Sequence of chain 2.C:
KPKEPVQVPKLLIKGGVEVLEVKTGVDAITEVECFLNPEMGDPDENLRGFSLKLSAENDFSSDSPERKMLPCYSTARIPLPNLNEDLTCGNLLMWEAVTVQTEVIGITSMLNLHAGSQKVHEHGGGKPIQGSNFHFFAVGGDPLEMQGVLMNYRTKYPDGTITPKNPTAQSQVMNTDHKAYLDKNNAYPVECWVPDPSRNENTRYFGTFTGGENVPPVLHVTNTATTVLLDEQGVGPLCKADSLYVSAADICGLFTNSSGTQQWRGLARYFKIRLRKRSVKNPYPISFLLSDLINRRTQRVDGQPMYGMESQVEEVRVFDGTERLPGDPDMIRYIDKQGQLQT

Binding-site contacts:
Ligand atom O8 contacts residue THR276 of chain 2.C at 3.6 Å.
Ligand atom C11 contacts residue PHE270 of chain 2.C at 3.8 Å (hydrophobic).
Ligand atom O8 contacts residue GLN278 of chain 2.C at 3.4 Å (h-bond).
Ligand atom C11 contacts residue THR276 of chain 2.C at 3.3 Å.
Ligand atom O7 contacts residue LEU62 of chain 2.C at 4.0 Å.
Ligand atom N5 contacts residue ASN272 of chain 2.C at 3.2 Å (h-bond).
Ligand atom O1B contacts residue LYS68 of chain 2.C at 3.9 Å.
Ligand atom C9 contacts residue LYS68 of chain 2.C at 3.8 Å.
Ligand atom C1 contacts residue SER274 of chain 2.C at 4.1 Å.
Ligand atom C10 contacts residue PHE75 of chain 2.D at 4.1 Å (hydrophobic).
Ligand atom O9 contacts residue GLN278 of chain 2.C at 3.9 Å.
Ligand atom C11 contacts residue PHE75 of chain 2.D at 3.3 Å (hydrophobic).
Ligand atom C6 contacts residue ASN272 of chain 2.C at 3.7 Å.
Ligand atom C8 contacts residue GLN278 of chain 2.C at 3.6 Å.
Ligand atom C1 contacts residue THR276 of chain 2.C at 3.2 Å.
Ligand atom O1B contacts residue THR276 of chain 2.C at 3.5 Å (h-bond).
Ligand atom C11 contacts residue ASN272 of chain 2.C at 3.6 Å.
Ligand atom O8 contacts residue ASN272 of chain 2.C at 3.4 Å (h-bond).
Ligand atom O1A contacts residue THR276 of chain 2.C at 2.3 Å (h-bond).
Ligand atom C11 contacts residue GLN278 of chain 2.C at 3.5 Å.
Ligand atom C11 contacts residue SER274 of chain 2.C at 4.1 Å.
Ligand atom C9 contacts residue LEU67 of chain 2.C at 4.1 Å (hydrophobic).
Ligand atom C9 contacts residue GLN278 of chain 2.C at 3.1 Å.
Ligand atom C11 contacts residue HIS138 of chain 2.B at 3.1 Å.
Ligand atom O8 contacts residue LYS68 of chain 2.C at 3.4 Å.
Ligand atom C10 contacts residue GLN278 of chain 2.C at 4.0 Å.
Ligand atom O1A contacts residue ASN272 of chain 2.C at 3.6 Å (h-bond).
Ligand atom C5 contacts residue ASN272 of chain 2.C at 4.1 Å.
Ligand atom N5 contacts residue GLN278 of chain 2.C at 3.7 Å.
Ligand atom C11 contacts residue PHE65 of chain 2.C at 3.4 Å (hydrophobic).
Ligand atom C6 contacts residue LYS68 of chain 2.C at 4.2 Å.
Ligand atom C1 contacts residue LYS68 of chain 2.C at 3.6 Å.
Ligand atom C10 contacts residue ASN272 of chain 2.C at 3.9 Å.
Ligand atom O1A contacts residue LYS68 of chain 2.C at 2.8 Å.
Ligand atom O9 contacts residue LYS68 of chain 2.C at 2.9 Å (salt-bridge).
Ligand atom C7 contacts residue GLN278 of chain 2.C at 3.8 Å.
Ligand atom O1B contacts residue SER274 of chain 2.C at 2.9 Å (h-bond).
Ligand atom O10 contacts residue PHE75 of chain 2.D at 3.8 Å.
Ligand atom O9 contacts residue LEU67 of chain 2.C at 3.4 Å.
Ligand atom C1 contacts residue ASN272 of chain 2.C at 4.1 Å.

A small-molecule ligand and the protein it binds are described below.
Small molecule (SMILES): CC(=O)N[C@H]1[C@H]([C@H](O)[C@H](O)CO)O[C@@](O[C@H](CO)[C@@H](O)[C@@H]2O[C@@H](C(=O)O)C[C@H](O)[C@H]2NC(C)=O)(C(=O)O)C[C@@H]1O

Sequence of chain 2.B:
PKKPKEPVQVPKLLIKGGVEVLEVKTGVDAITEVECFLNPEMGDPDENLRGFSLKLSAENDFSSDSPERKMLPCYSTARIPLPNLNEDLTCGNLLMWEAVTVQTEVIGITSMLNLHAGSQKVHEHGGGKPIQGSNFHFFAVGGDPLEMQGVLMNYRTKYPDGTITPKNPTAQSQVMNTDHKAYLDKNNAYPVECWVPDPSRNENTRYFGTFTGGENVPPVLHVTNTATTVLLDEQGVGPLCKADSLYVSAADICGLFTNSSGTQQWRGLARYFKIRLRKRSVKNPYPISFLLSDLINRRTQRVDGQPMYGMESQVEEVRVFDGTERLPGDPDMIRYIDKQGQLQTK

Sequence of chain 2.D:
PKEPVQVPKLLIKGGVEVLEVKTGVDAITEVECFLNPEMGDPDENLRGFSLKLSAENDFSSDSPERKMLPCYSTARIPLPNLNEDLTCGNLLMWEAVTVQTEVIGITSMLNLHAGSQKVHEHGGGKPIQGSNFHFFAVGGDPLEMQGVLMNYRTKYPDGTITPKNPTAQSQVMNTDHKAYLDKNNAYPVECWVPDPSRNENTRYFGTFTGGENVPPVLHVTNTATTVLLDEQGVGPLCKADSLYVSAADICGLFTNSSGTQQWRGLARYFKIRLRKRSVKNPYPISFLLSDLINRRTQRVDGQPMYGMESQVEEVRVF